A protein and the small-molecule ligand that binds it are described below.
Small molecule (SMILES): COc1ccc2c(c1)cc(C(=O)NS(=O)(=O)Cc1ccccc1)n2CC(=O)O

Binding-site contacts:
Ligand atom CA contacts residue ASP161 of chain 1.A at 3.8 Å.
Ligand atom CA contacts residue MET195 of chain 1.A at 3.9 Å (hydrophobic).
Ligand atom OXT contacts residue SER196 of chain 1.A at 3.4 Å.
Ligand atom CAI contacts residue PRO38 of chain 1.A at 3.9 Å (hydrophobic).
Ligand atom OXT contacts residue SER197 of chain 1.A at 3.1 Å (h-bond).
Ligand atom CAX contacts residue HIS47 of chain 1.A at 3.9 Å.
Ligand atom OXT contacts residue HIS44 of chain 1.A at 2.6 Å.
Ligand atom OAS contacts residue VAL187 of chain 1.A at 3.0 Å (h-bond).
Ligand atom N contacts residue HIS44 of chain 1.A at 3.8 Å.
Ligand atom CAK contacts residue PRO38 of chain 1.A at 3.6 Å (hydrophobic).
Ligand atom CAM contacts residue MET195 of chain 1.A at 3.4 Å (hydrophobic).
Ligand atom CAY contacts residue HIS44 of chain 1.A at 3.8 Å.
Ligand atom CAH contacts residue VAL143 of chain 1.A at 3.7 Å (hydrophobic).
Ligand atom CAA contacts residue PRO185 of chain 1.A at 3.5 Å (hydrophobic).
Ligand atom C contacts residue SER197 of chain 1.A at 3.7 Å.
Ligand atom CAU contacts residue HIS47 of chain 1.A at 3.6 Å.
Ligand atom OAD contacts residue GLN164 of chain 1.A at 3.2 Å (h-bond).
Ligand atom OAC contacts residue HIS47 of chain 1.A at 3.7 Å.
Ligand atom CAJ contacts residue GLN164 of chain 1.A at 3.4 Å.
Ligand atom CAK contacts residue THR39 of chain 1.A at 3.8 Å.
Ligand atom O contacts residue SER197 of chain 1.A at 3.6 Å.
Ligand atom CAM contacts residue HIS44 of chain 1.A at 3.6 Å.
Ligand atom CAZ contacts residue HIS44 of chain 1.A at 3.5 Å.
Ligand atom OAE contacts residue MET40 of chain 1.A at 3.5 Å (h-bond).
Ligand atom OAS contacts residue THR186 of chain 1.A at 3.8 Å.
Ligand atom O contacts residue LYS160 of chain 1.A at 3.9 Å.
Ligand atom O contacts residue SER196 of chain 1.A at 2.9 Å (h-bond).
Ligand atom CAG contacts residue VAL143 of chain 1.A at 3.9 Å (hydrophobic).
Ligand atom CAV contacts residue PRO38 of chain 1.A at 3.8 Å (hydrophobic).
Ligand atom OAS contacts residue GLY46 of chain 1.A at 3.4 Å.
Ligand atom CAQ contacts residue PRO38 of chain 1.A at 3.4 Å (hydrophobic).
Ligand atom CAJ contacts residue PHE157 of chain 1.A at 3.7 Å (hydrophobic).
Ligand atom CAN contacts residue GLY158 of chain 1.A at 3.9 Å.
Ligand atom CAN contacts residue GLY46 of chain 1.A at 3.6 Å.
Ligand atom C contacts residue SER196 of chain 1.A at 3.5 Å.
Ligand atom C contacts residue HIS44 of chain 1.A at 3.6 Å.
Ligand atom CAW contacts residue GLY46 of chain 1.A at 3.5 Å.
Ligand atom OAS contacts residue PRO185 of chain 1.A at 3.9 Å.
Ligand atom CAA contacts residue GLY46 of chain 1.A at 3.3 Å.
Ligand atom CAA contacts residue VAL187 of chain 1.A at 3.6 Å (hydrophobic).

Sequence of chain 1.A:
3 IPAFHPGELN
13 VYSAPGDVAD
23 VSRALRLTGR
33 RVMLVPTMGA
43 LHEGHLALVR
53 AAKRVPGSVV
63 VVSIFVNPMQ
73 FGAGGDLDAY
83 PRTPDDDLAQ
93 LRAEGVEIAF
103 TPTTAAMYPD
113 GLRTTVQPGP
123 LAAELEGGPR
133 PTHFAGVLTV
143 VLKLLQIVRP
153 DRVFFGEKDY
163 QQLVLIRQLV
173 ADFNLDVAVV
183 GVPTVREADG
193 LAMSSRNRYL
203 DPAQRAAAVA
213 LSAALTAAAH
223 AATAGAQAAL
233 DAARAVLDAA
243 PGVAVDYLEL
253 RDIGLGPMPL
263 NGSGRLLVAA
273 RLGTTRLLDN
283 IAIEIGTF